Sequence of chain 1.F:
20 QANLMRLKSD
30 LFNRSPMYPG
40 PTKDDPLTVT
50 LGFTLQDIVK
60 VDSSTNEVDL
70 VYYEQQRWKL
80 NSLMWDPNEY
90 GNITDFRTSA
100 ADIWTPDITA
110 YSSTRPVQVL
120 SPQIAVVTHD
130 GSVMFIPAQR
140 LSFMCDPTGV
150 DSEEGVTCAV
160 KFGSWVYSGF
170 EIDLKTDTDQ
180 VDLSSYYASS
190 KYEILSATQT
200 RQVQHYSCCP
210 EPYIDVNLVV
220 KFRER

Sequence of chain 1.G:
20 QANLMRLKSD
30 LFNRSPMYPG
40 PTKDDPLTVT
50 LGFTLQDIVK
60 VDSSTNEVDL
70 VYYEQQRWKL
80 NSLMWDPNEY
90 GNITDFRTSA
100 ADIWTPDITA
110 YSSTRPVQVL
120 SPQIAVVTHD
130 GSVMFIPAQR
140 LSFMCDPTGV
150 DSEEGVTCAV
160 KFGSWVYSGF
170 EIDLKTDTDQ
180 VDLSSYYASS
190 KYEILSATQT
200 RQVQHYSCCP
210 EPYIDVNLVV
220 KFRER

Binding-site contacts:
Ligand atom C10 contacts residue VAL165 of chain 1.G at 4.1 Å (hydrophobic).
Ligand atom C1 contacts residue TRP164 of chain 1.G at 3.7 Å (hydrophobic).
Ligand atom C7 contacts residue TYR205 of chain 1.G at 3.9 Å (hydrophobic).
Ligand atom C3 contacts residue ILE135 of chain 1.F at 3.9 Å (hydrophobic).
Ligand atom C11 contacts residue VAL165 of chain 1.G at 3.9 Å (hydrophobic).
Ligand atom C8 contacts residue TRP164 of chain 1.G at 3.9 Å (hydrophobic).
Ligand atom C2 contacts residue TYR205 of chain 1.G at 4.1 Å (hydrophobic).
Ligand atom C6 contacts residue ILE135 of chain 1.F at 4.0 Å (hydrophobic).
Ligand atom C7 contacts residue TYR212 of chain 1.G at 4.1 Å (hydrophobic).
Ligand atom C11 contacts residue TRP164 of chain 1.G at 4.2 Å (hydrophobic).
Ligand atom C3 contacts residue TYR72 of chain 1.F at 3.9 Å (hydrophobic).
Ligand atom C4 contacts residue TRP164 of chain 1.G at 3.6 Å (hydrophobic).
Ligand atom O12 contacts residue VAL165 of chain 1.G at 3.6 Å.
Ligand atom C7 contacts residue TRP164 of chain 1.G at 3.5 Å (hydrophobic).
Ligand atom C9 contacts residue TYR212 of chain 1.G at 3.7 Å (hydrophobic).
Ligand atom N5 contacts residue TRP164 of chain 1.G at 2.9 Å (h-bond).
Ligand atom C11 contacts residue MET133 of chain 1.F at 3.7 Å (hydrophobic).
Ligand atom C6 contacts residue CYS207 of chain 1.G at 4.1 Å (hydrophobic).
Ligand atom C11 contacts residue TYR212 of chain 1.G at 3.9 Å (hydrophobic).
Ligand atom C3 contacts residue CYS207 of chain 1.G at 4.3 Å (hydrophobic).
Ligand atom N5 contacts residue TYR110 of chain 1.G at 4.2 Å.
Ligand atom C8 contacts residue TYR212 of chain 1.G at 3.7 Å (hydrophobic).
Ligand atom C8 contacts residue CYS207 of chain 1.G at 3.7 Å (hydrophobic).
Ligand atom C7 contacts residue TYR110 of chain 1.G at 3.4 Å (hydrophobic).
Ligand atom C10 contacts residue ILE135 of chain 1.F at 3.8 Å (hydrophobic).
Ligand atom C2 contacts residue TRP164 of chain 1.G at 4.0 Å (hydrophobic).
Ligand atom C8 contacts residue TYR205 of chain 1.G at 4.0 Å (hydrophobic).
Ligand atom C11 contacts residue VAL125 of chain 1.F at 4.2 Å (hydrophobic).
Ligand atom C9 contacts residue TRP164 of chain 1.G at 3.4 Å (hydrophobic).
Ligand atom C11 contacts residue ILE135 of chain 1.F at 4.3 Å (hydrophobic).
Ligand atom C4 contacts residue ILE135 of chain 1.F at 4.0 Å (hydrophobic).
Ligand atom C3 contacts residue TRP164 of chain 1.G at 4.2 Å (hydrophobic).
Ligand atom C1 contacts residue TYR110 of chain 1.G at 3.7 Å (hydrophobic).
Ligand atom O12 contacts residue ILE135 of chain 1.F at 3.6 Å.
Ligand atom C10 contacts residue TRP164 of chain 1.G at 3.5 Å (hydrophobic).
Ligand atom O12 contacts residue TRP164 of chain 1.G at 3.7 Å.
Ligand atom C6 contacts residue TRP164 of chain 1.G at 3.2 Å (hydrophobic).
Ligand atom C9 contacts residue CYS207 of chain 1.G at 3.5 Å (hydrophobic).
Ligand atom C9 contacts residue CYS208 of chain 1.G at 4.1 Å (hydrophobic).
Ligand atom C2 contacts residue TYR72 of chain 1.F at 3.9 Å (hydrophobic).

A protein and the small-molecule ligand that binds it are described below.
Small molecule (SMILES): CC(=O)C1=CCC[C@@H]2CC[C@H]1N2